Sequence of chain 1.D:
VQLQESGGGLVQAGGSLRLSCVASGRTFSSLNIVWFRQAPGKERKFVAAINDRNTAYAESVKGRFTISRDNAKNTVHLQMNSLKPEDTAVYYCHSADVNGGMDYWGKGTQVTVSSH

Binding-site contacts:
Ligand atom C8 contacts residue THR167 of chain 1.B at 3.6 Å.
Ligand atom O4 contacts residue ASN100 of chain 1.D at 4.3 Å.
Ligand atom O3 contacts residue ASN100 of chain 1.D at 3.5 Å (h-bond).
Ligand atom O4 contacts residue TYR105 of chain 1.D at 4.2 Å.
Ligand atom O5 contacts residue THR28 of chain 1.D at 3.4 Å.
Ligand atom C2 contacts residue ASN165 of chain 1.B at 3.9 Å.
Ligand atom C3 contacts residue ASP98 of chain 1.D at 4.4 Å.
Ligand atom C7 contacts residue ASN165 of chain 1.B at 3.5 Å.
Ligand atom C8 contacts residue VAL130 of chain 1.B at 4.0 Å (hydrophobic).
Ligand atom O6 contacts residue GLY26 of chain 1.D at 4.2 Å.
Ligand atom C6 contacts residue TYR105 of chain 1.D at 3.7 Å (hydrophobic).
Ligand atom O7 contacts residue THR167 of chain 1.B at 4.1 Å.
Ligand atom C3 contacts residue ASN100 of chain 1.D at 3.9 Å.
Ligand atom C7 contacts residue CYS166 of chain 1.B at 3.9 Å (hydrophobic).
Ligand atom C7 contacts residue THR167 of chain 1.B at 4.4 Å.
Ligand atom O6 contacts residue ARG27 of chain 1.D at 4.0 Å.
Ligand atom C8 contacts residue ASN165 of chain 1.B at 3.5 Å.
Ligand atom N2 contacts residue ASN165 of chain 1.B at 4.2 Å.
Ligand atom C4 contacts residue ASP98 of chain 1.D at 3.9 Å.
Ligand atom C8 contacts residue CYS166 of chain 1.B at 3.9 Å (hydrophobic).
Ligand atom O5 contacts residue ASN165 of chain 1.B at 3.0 Å (h-bond).
Ligand atom C5 contacts residue ASN165 of chain 1.B at 4.3 Å.
Ligand atom C6 contacts residue THR28 of chain 1.D at 4.1 Å.
Ligand atom N2 contacts residue GLU132 of chain 1.B at 4.1 Å.
Ligand atom N2 contacts residue ASN100 of chain 1.D at 4.1 Å.
Ligand atom O6 contacts residue LEU32 of chain 1.D at 4.2 Å.
Ligand atom O5 contacts residue GLU132 of chain 1.B at 4.2 Å.
Ligand atom O6 contacts residue THR28 of chain 1.D at 3.4 Å.
Ligand atom C1 contacts residue ASN165 of chain 1.B at 3.5 Å.
Ligand atom O4 contacts residue ASP98 of chain 1.D at 2.6 Å (salt-bridge).
Ligand atom O7 contacts residue ASN165 of chain 1.B at 3.1 Å.
Ligand atom C2 contacts residue GLU132 of chain 1.B at 4.3 Å.
Ligand atom C5 contacts residue THR28 of chain 1.D at 3.7 Å.
Ligand atom C1 contacts residue GLU132 of chain 1.B at 3.3 Å.
Ligand atom O6 contacts residue ASN165 of chain 1.B at 4.4 Å.
Ligand atom O7 contacts residue CYS166 of chain 1.B at 3.0 Å (h-bond).
Ligand atom C1 contacts residue THR28 of chain 1.D at 3.6 Å.
Ligand atom C8 contacts residue GLN115 of chain 1.B at 3.6 Å.

A protein and the small-molecule ligand that binds it are described below.
Small molecule (SMILES): CC(=O)N[C@@H]1[C@@H](O)[C@H](O)[C@@H](CO)O[C@H]1O

Sequence of chain 1.B:
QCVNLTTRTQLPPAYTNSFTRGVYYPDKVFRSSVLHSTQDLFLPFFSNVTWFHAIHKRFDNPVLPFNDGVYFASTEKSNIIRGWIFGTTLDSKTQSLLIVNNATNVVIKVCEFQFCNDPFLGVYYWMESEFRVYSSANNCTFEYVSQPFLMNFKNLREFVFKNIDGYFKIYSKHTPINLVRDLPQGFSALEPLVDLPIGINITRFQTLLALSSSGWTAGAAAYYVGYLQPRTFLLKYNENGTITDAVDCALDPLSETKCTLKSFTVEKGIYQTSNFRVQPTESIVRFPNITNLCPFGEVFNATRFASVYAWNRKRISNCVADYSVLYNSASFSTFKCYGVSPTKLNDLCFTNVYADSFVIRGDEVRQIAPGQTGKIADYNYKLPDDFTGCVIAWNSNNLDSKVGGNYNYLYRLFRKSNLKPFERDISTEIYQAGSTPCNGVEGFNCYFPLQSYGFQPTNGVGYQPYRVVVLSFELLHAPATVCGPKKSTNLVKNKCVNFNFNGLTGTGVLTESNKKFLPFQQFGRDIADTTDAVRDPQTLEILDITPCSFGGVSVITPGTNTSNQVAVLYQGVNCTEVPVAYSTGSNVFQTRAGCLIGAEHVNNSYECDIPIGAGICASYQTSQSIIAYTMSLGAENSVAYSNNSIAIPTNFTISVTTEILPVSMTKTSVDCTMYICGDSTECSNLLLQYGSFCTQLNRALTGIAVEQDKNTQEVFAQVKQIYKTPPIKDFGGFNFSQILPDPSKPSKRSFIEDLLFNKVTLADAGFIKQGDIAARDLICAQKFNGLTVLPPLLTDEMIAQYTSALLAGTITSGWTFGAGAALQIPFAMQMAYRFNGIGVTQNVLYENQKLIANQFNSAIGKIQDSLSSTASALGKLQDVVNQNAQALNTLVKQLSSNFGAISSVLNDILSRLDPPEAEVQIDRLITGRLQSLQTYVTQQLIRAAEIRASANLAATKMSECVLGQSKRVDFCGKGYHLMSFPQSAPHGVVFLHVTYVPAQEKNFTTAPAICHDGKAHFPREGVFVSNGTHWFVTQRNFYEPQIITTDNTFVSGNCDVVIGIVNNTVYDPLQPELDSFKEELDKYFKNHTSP